Binding-site contacts:
Ligand atom C4 contacts residue ASN15 of chain 1.A at 4.0 Å.
Ligand atom C1 contacts residue ASN15 of chain 1.A at 1.4 Å.
Ligand atom C5 contacts residue ASN15 of chain 1.A at 3.3 Å.
Ligand atom N2 contacts residue ASN15 of chain 1.A at 2.9 Å (h-bond).
Ligand atom C3 contacts residue ASN15 of chain 1.A at 3.5 Å.
Ligand atom C2 contacts residue ASN15 of chain 1.A at 2.6 Å.
Ligand atom O5 contacts residue ASN15 of chain 1.A at 2.4 Å (h-bond).
Ligand atom C7 contacts residue ASN15 of chain 1.A at 4.0 Å.

A small-molecule ligand and the protein it binds are described below.
Small molecule (SMILES): CC(=O)N[C@@H]1[C@@H](O)[C@H](O)[C@@H](CO)O[C@H]1O

Sequence of chain 1.A:
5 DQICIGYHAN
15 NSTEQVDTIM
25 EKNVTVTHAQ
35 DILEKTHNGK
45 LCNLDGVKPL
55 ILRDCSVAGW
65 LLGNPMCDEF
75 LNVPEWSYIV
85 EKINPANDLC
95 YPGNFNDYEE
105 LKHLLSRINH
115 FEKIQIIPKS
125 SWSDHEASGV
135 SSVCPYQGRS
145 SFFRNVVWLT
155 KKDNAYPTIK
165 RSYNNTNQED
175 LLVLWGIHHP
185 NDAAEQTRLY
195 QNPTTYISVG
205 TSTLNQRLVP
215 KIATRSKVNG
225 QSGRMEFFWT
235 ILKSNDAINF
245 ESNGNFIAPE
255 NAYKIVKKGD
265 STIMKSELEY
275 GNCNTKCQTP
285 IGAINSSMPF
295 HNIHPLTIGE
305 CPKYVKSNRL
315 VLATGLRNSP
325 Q